Sequence of chain 1.D:
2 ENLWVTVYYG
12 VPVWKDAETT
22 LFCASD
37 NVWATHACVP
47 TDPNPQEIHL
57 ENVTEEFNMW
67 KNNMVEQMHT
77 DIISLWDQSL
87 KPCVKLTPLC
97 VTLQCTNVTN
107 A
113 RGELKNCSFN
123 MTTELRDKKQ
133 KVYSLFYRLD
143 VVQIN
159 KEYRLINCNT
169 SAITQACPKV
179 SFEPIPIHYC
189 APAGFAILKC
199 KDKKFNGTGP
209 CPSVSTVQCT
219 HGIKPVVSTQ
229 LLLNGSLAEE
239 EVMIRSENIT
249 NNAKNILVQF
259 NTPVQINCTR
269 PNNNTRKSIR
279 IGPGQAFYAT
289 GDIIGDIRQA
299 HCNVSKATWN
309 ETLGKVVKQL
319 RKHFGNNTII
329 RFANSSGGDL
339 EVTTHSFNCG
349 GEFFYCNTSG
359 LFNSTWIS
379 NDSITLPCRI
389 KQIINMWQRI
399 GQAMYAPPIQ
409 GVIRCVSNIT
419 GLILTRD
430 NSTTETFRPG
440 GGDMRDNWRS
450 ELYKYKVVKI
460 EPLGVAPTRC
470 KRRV

Binding-site contacts:
Ligand atom O5 contacts residue ASN271 of chain 1.D at 2.3 Å (h-bond).
Ligand atom C4 contacts residue ASN271 of chain 1.D at 4.2 Å.
Ligand atom O6 contacts residue THR273 of chain 1.D at 4.2 Å.
Ligand atom C7 contacts residue ASN271 of chain 1.D at 3.1 Å.
Ligand atom C1 contacts residue ILE292 of chain 1.D at 4.1 Å (hydrophobic).
Ligand atom O7 contacts residue VAL410 of chain 1.D at 4.4 Å.
Ligand atom C3 contacts residue ASN271 of chain 1.D at 3.8 Å.
Ligand atom C2 contacts residue ASN271 of chain 1.D at 2.5 Å.
Ligand atom C7 contacts residue VAL410 of chain 1.D at 4.1 Å (hydrophobic).
Ligand atom O5 contacts residue ILE292 of chain 1.D at 3.4 Å.
Ligand atom C1 contacts residue ASN271 of chain 1.D at 1.4 Å.
Ligand atom O7 contacts residue ASN271 of chain 1.D at 2.8 Å (h-bond).
Ligand atom N2 contacts residue ASN271 of chain 1.D at 2.9 Å (h-bond).
Ligand atom C8 contacts residue ASN271 of chain 1.D at 4.3 Å.
Ligand atom C6 contacts residue ILE292 of chain 1.D at 4.4 Å (hydrophobic).
Ligand atom C8 contacts residue VAL410 of chain 1.D at 3.7 Å (hydrophobic).
Ligand atom C5 contacts residue ASN271 of chain 1.D at 3.6 Å.
Ligand atom O6 contacts residue ILE292 of chain 1.D at 3.3 Å.

This small molecule binds to this protein.
Small molecule (SMILES): CC(=O)N[C@H]1[C@H](O[C@H]2[C@H](O)[C@@H](NC(C)=O)CO[C@@H]2CO)O[C@H](CO)[C@@H](O)[C@@H]1O